Sequence of chain 1.B:
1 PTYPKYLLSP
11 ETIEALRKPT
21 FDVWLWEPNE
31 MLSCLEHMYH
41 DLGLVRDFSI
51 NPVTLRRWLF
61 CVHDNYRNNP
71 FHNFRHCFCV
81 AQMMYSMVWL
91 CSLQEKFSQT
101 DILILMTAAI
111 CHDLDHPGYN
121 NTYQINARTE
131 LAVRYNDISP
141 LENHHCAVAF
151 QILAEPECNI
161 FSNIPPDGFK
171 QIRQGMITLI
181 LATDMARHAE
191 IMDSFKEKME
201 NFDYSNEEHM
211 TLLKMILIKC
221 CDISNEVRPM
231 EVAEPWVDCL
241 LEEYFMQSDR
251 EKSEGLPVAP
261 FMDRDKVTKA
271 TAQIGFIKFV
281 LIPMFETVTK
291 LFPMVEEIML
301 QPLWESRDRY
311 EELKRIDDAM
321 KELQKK

This protein binds this small molecule.
Small molecule (SMILES): COc1ccc(NC(=O)[C@H](C)Nc2nc3c(cnn3-c3ccccc3C)c(=O)[nH]2)cc1

Binding-site contacts:
Ligand atom C21 contacts residue PHE276 of chain 1.B at 3.9 Å (hydrophobic).
Ligand atom C12 contacts residue PHE276 of chain 1.B at 3.6 Å (hydrophobic).
Ligand atom C16 contacts residue LEU240 of chain 1.B at 3.9 Å (hydrophobic).
Ligand atom N9 contacts residue ILE223 of chain 1.B at 3.8 Å.
Ligand atom C20 contacts residue ALA272 of chain 1.B at 3.4 Å (hydrophobic).
Ligand atom C3 contacts residue TYR244 of chain 1.B at 3.8 Å (hydrophobic).
Ligand atom C6 contacts residue LEU240 of chain 1.B at 3.8 Å (hydrophobic).
Ligand atom C5 contacts residue HIS72 of chain 1.B at 3.9 Å.
Ligand atom O17 contacts residue GLN273 of chain 1.B at 3.1 Å (h-bond).
Ligand atom C10 contacts residue PHE276 of chain 1.B at 3.8 Å (hydrophobic).
Ligand atom N13 contacts residue LEU240 of chain 1.B at 3.1 Å.
Ligand atom N15 contacts residue LEU240 of chain 1.B at 3.6 Å.
Ligand atom C16 contacts residue GLN273 of chain 1.B at 3.5 Å.
Ligand atom N15 contacts residue GLN273 of chain 1.B at 2.8 Å (h-bond).
Ligand atom C24 contacts residue LUO1 of chain 1.G at 3.6 Å.
Ligand atom O30 contacts residue MET185 of chain 1.B at 3.0 Å.
Ligand atom O17 contacts residue PHE276 of chain 1.B at 3.3 Å.
Ligand atom N15 contacts residue PHE276 of chain 1.B at 3.5 Å.
Ligand atom C11 contacts residue LEU240 of chain 1.B at 3.5 Å (hydrophobic).
Ligand atom N23 contacts residue PHE276 of chain 1.B at 3.7 Å.
Ligand atom C19 contacts residue PHE276 of chain 1.B at 3.8 Å (hydrophobic).
Ligand atom N18 contacts residue GLN273 of chain 1.B at 3.9 Å.
Ligand atom C16 contacts residue PHE276 of chain 1.B at 3.3 Å (hydrophobic).
Ligand atom N23 contacts residue LUO1 of chain 1.G at 3.2 Å.
Ligand atom C19 contacts residue ALA272 of chain 1.B at 3.7 Å (hydrophobic).
Ligand atom C11 contacts residue PHE276 of chain 1.B at 4.0 Å (hydrophobic).
Ligand atom CL1 contacts residue PHE276 of chain 1.B at 3.4 Å (hydrophobic).
Ligand atom C28 contacts residue MET185 of chain 1.B at 3.8 Å (hydrophobic).
Ligand atom C14 contacts residue GLN273 of chain 1.B at 3.8 Å.
Ligand atom C29 contacts residue LUO1 of chain 1.G at 3.8 Å.
Ligand atom C14 contacts residue PHE276 of chain 1.B at 3.9 Å (hydrophobic).
Ligand atom C3 contacts residue MET185 of chain 1.B at 3.8 Å (hydrophobic).
Ligand atom C20 contacts residue LUO1 of chain 1.G at 3.5 Å.
Ligand atom N18 contacts residue LEU240 of chain 1.B at 3.5 Å.
Ligand atom C12 contacts residue LEU240 of chain 1.B at 3.9 Å (hydrophobic).
Ligand atom O22 contacts residue TYR244 of chain 1.B at 3.0 Å (h-bond).
Ligand atom C27 contacts residue MET185 of chain 1.B at 3.8 Å (hydrophobic).
Ligand atom C14 contacts residue LEU240 of chain 1.B at 3.2 Å (hydrophobic).
Ligand atom C5 contacts residue TYR244 of chain 1.B at 3.9 Å (hydrophobic).
Ligand atom C4 contacts residue TYR244 of chain 1.B at 3.7 Å (hydrophobic).